This small molecule binds to this protein.
Small molecule (SMILES): Nc1ncnc2c1ncn2[C@@H]1O[C@H](CO[P](=O)(O)O[P](=O)(O)CP(=O)(O)O)[C@@H](O)[C@H]1O

Binding-site contacts:
Ligand atom C8 contacts residue LYS150 of chain 1.F at 3.3 Å.
Ligand atom N1 contacts residue TYR185 of chain 1.F at 3.6 Å.
Ligand atom N6 contacts residue GLN183 of chain 1.F at 2.9 Å (h-bond).
Ligand atom C2 contacts residue LYS198 of chain 1.F at 3.4 Å.
Ligand atom C6 contacts residue LYS184 of chain 1.F at 3.8 Å.
Ligand atom O2A contacts residue LYS150 of chain 1.F at 3.1 Å (salt-bridge).
Ligand atom C5' contacts residue ASN242 of chain 1.F at 3.8 Å.
Ligand atom O1B contacts residue LYS74 of chain 1.F at 3.2 Å (salt-bridge).
Ligand atom C2 contacts residue TYR185 of chain 1.F at 3.5 Å (hydrophobic).
Ligand atom C6 contacts residue GLN183 of chain 1.F at 3.8 Å.
Ligand atom O1A contacts residue GLU331 of chain 1.F at 3.0 Å (salt-bridge).
Ligand atom PG contacts residue MG1 of chain 1.R at 3.8 Å.
Ligand atom O2G contacts residue ARG202 of chain 1.F at 3.6 Å.
Ligand atom PB contacts residue GLU331 of chain 1.F at 3.5 Å.
Ligand atom O1B contacts residue MG1 of chain 1.R at 2.7 Å.
Ligand atom O2G contacts residue GLU331 of chain 1.F at 3.8 Å.
Ligand atom N7 contacts residue LYS150 of chain 1.F at 2.9 Å (salt-bridge).
Ligand atom N6 contacts residue LYS184 of chain 1.F at 2.7 Å (salt-bridge).
Ligand atom O2' contacts residue MET320 of chain 1.F at 3.6 Å.
Ligand atom N3 contacts residue LYS198 of chain 1.F at 3.1 Å (salt-bridge).
Ligand atom N6 contacts residue TYR185 of chain 1.F at 3.8 Å.
Ligand atom O3G contacts residue GLU331 of chain 1.F at 2.2 Å (salt-bridge).
Ligand atom O3' contacts residue ASN242 of chain 1.F at 3.5 Å (h-bond).
Ligand atom N7 contacts residue GLN183 of chain 1.F at 3.6 Å (h-bond).
Ligand atom O3' contacts residue ASP200 of chain 1.F at 3.0 Å (salt-bridge).
Ligand atom O1B contacts residue GLU331 of chain 1.F at 2.6 Å (salt-bridge).
Ligand atom C3' contacts residue THR241 of chain 1.F at 3.5 Å.
Ligand atom C2 contacts residue LEU186 of chain 1.F at 3.6 Å (hydrophobic).
Ligand atom N1 contacts residue LEU186 of chain 1.F at 2.9 Å (h-bond).
Ligand atom O3G contacts residue ASN333 of chain 1.F at 2.6 Å (h-bond).
Ligand atom O2' contacts residue THR241 of chain 1.F at 3.5 Å (h-bond).
Ligand atom O2G contacts residue ARG222 of chain 1.F at 3.2 Å (salt-bridge).
Ligand atom N3 contacts residue TYR185 of chain 1.F at 3.6 Å.
Ligand atom O3G contacts residue MG1 of chain 1.R at 2.4 Å.
Ligand atom O2' contacts residue HIS239 of chain 1.F at 3.5 Å (h-bond).
Ligand atom C3B contacts residue GLU331 of chain 1.F at 3.3 Å.
Ligand atom O2' contacts residue LYS198 of chain 1.F at 3.7 Å.
Ligand atom N6 contacts residue ILE148 of chain 1.F at 3.8 Å.
Ligand atom O3' contacts residue THR241 of chain 1.F at 2.1 Å (h-bond).
Ligand atom PG contacts residue GLU331 of chain 1.F at 3.2 Å.

Sequence of chain 1.F:
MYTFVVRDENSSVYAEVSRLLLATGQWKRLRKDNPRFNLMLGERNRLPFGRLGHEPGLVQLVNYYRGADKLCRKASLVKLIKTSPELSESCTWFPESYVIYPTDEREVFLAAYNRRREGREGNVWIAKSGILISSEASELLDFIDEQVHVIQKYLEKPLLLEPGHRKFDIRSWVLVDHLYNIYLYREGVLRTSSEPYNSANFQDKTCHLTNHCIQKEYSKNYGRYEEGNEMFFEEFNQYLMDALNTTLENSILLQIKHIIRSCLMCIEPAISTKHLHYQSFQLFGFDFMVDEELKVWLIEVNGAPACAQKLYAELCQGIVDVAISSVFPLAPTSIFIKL

Sequence of chain 1.A:
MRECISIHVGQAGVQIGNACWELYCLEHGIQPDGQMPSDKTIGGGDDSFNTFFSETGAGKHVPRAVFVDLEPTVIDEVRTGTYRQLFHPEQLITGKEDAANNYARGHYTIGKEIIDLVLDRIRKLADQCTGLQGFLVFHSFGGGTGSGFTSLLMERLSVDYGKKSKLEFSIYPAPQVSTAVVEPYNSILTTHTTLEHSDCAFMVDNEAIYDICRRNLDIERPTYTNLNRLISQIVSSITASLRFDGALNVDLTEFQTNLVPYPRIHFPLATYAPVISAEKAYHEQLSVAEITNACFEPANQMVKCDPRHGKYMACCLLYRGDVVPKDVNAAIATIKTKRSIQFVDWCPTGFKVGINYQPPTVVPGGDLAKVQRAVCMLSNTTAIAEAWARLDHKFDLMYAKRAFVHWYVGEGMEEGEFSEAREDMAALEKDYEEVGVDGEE